This small molecule binds to this protein.
Small molecule (SMILES): CC[C@H](C)[C@H](NC(=O)[C@@H]1CCCN1C=O)C(=O)N[C@@H](CCCN=C(N)N)C(=O)N[C@@H](Cc1ccc(O)cc1)C(=O)N[C@@H](CCC(=O)O)C(=O)N[C@@H](CC1=c2ccccc2=NC1)C(=O)N[C@@H](CC(=O)O)C(=O)N[C@@H](CCC(=O)O)C(=O)N[C@@H](Cc1ccccc1)C(=O)N[C@H](C=O)CS

Binding-site contacts:
Ligand atom O contacts residue ARG84 of chain 1.A at 3.0 Å (salt-bridge).
Ligand atom CB contacts residue ASP78 of chain 1.A at 3.5 Å.
Ligand atom CD contacts residue ASP78 of chain 1.A at 3.5 Å.
Ligand atom C contacts residue TYR140 of chain 1.A at 2.8 Å (hydrophobic).
Ligand atom NH2 contacts residue LEU75 of chain 1.A at 3.2 Å (h-bond).
Ligand atom NH2 contacts residue GLU74 of chain 1.A at 3.0 Å (salt-bridge).
Ligand atom CG contacts residue ASP78 of chain 1.A at 3.3 Å.
Ligand atom CD contacts residue ARG77 of chain 1.A at 3.6 Å.
Ligand atom CA contacts residue TYR140 of chain 1.A at 3.1 Å (hydrophobic).
Ligand atom OD1 contacts residue ASN81 of chain 1.A at 3.2 Å (h-bond).
Ligand atom CD contacts residue ASP78 of chain 1.A at 3.5 Å.
Ligand atom O contacts residue TYR140 of chain 1.A at 3.2 Å.
Ligand atom NH1 contacts residue ARG77 of chain 1.A at 3.5 Å (salt-bridge).
Ligand atom CZ3 contacts residue ALA49 of chain 1.A at 3.6 Å (hydrophobic).
Ligand atom N contacts residue IQ81 of chain 1.C at 2.5 Å.
Ligand atom CE3 contacts residue PHE42 of chain 1.A at 3.4 Å (hydrophobic).
Ligand atom CB contacts residue IQ81 of chain 1.C at 3.5 Å.
Ligand atom C contacts residue IQ81 of chain 1.C at 1.6 Å.
Ligand atom O contacts residue TYR140 of chain 1.A at 2.6 Å (h-bond).
Ligand atom OH contacts residue GLU74 of chain 1.A at 3.5 Å (salt-bridge).
Ligand atom CB contacts residue TYR46 of chain 1.A at 3.5 Å (hydrophobic).
Ligand atom O contacts residue IQ81 of chain 1.C at 2.4 Å.
Ligand atom OD2 contacts residue ARG84 of chain 1.A at 3.0 Å (salt-bridge).
Ligand atom N contacts residue IQ81 of chain 1.C at 3.6 Å.
Ligand atom CZ contacts residue ASP78 of chain 1.A at 3.6 Å.
Ligand atom O contacts residue GLY83 of chain 1.A at 3.4 Å.
Ligand atom OE2 contacts residue ARG48 of chain 1.A at 2.7 Å (salt-bridge).
Ligand atom NH1 contacts residue GLU74 of chain 1.A at 3.4 Å (salt-bridge).
Ligand atom SG contacts residue IQ81 of chain 1.C at 2.1 Å.
Ligand atom C contacts residue TYR140 of chain 1.A at 3.4 Å (hydrophobic).
Ligand atom CZ contacts residue GLU74 of chain 1.A at 3.6 Å.
Ligand atom OD1 contacts residue ARG84 of chain 1.A at 2.9 Å (salt-bridge).
Ligand atom CG contacts residue ARG84 of chain 1.A at 3.5 Å.
Ligand atom OH contacts residue LEU75 of chain 1.A at 3.4 Å.
Ligand atom NH2 contacts residue ASP78 of chain 1.A at 3.0 Å (salt-bridge).
Ligand atom CD contacts residue IQ81 of chain 1.C at 2.9 Å.
Ligand atom NE contacts residue ASP78 of chain 1.A at 2.9 Å (salt-bridge).
Ligand atom C contacts residue LEU139 of chain 1.A at 3.6 Å (hydrophobic).
Ligand atom CG contacts residue PHE42 of chain 1.A at 3.6 Å (hydrophobic).
Ligand atom CD2 contacts residue PHE42 of chain 1.A at 3.5 Å (hydrophobic).

Sequence of chain 1.A:
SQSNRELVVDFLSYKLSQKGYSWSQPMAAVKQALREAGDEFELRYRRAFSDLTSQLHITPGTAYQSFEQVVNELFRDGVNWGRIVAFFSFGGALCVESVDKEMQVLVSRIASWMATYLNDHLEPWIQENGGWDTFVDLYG